The small molecule below binds the protein below.
Small molecule (SMILES): CC(=O)N[C@@H]1[C@@H](O)[C@H](O)[C@@H](CO)O[C@H]1O

Binding-site contacts:
Ligand atom O5 contacts residue LYS555 of chain 1.J at 4.4 Å.
Ligand atom C2 contacts residue ASN279 of chain 1.P at 2.5 Å.
Ligand atom O5 contacts residue ASN279 of chain 1.P at 2.4 Å (h-bond).
Ligand atom C3 contacts residue ASN279 of chain 1.P at 3.8 Å.
Ligand atom C1 contacts residue ASN279 of chain 1.P at 1.4 Å.
Ligand atom O7 contacts residue ASN279 of chain 1.P at 3.4 Å (h-bond).
Ligand atom C4 contacts residue ASN279 of chain 1.P at 4.2 Å.
Ligand atom C8 contacts residue ASN279 of chain 1.P at 3.9 Å.
Ligand atom C8 contacts residue ASN277 of chain 1.P at 3.7 Å.
Ligand atom N2 contacts residue ASN279 of chain 1.P at 2.9 Å (h-bond).
Ligand atom C7 contacts residue ASN279 of chain 1.P at 3.1 Å.
Ligand atom C5 contacts residue ASN279 of chain 1.P at 3.6 Å.

Sequence of chain 1.J:
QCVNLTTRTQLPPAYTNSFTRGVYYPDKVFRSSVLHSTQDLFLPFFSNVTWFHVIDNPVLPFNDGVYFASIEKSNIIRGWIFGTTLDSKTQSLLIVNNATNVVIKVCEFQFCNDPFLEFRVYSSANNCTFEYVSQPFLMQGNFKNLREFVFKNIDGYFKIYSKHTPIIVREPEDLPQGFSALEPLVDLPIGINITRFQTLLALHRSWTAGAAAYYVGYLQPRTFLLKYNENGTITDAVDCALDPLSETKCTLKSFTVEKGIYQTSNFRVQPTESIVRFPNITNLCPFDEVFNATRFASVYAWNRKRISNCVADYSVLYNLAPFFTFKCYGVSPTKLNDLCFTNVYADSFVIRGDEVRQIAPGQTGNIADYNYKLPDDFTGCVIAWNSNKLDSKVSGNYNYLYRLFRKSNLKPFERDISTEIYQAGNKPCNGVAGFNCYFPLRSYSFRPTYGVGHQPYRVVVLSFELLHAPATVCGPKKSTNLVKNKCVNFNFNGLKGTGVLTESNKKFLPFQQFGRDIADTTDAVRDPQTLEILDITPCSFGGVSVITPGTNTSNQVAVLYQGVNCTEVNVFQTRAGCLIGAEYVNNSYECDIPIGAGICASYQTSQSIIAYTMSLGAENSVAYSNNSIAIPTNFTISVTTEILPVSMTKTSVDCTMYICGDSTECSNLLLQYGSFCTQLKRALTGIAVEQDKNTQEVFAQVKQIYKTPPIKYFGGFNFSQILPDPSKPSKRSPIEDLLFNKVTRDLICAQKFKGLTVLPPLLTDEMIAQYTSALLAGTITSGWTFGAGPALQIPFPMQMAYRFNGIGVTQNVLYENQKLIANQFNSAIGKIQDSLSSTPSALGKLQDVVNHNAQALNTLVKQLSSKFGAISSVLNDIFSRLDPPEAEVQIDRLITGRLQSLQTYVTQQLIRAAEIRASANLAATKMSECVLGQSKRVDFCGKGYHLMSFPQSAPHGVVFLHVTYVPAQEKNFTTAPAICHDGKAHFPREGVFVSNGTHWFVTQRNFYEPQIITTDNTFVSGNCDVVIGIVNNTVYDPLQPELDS

Sequence of chain 1.P:
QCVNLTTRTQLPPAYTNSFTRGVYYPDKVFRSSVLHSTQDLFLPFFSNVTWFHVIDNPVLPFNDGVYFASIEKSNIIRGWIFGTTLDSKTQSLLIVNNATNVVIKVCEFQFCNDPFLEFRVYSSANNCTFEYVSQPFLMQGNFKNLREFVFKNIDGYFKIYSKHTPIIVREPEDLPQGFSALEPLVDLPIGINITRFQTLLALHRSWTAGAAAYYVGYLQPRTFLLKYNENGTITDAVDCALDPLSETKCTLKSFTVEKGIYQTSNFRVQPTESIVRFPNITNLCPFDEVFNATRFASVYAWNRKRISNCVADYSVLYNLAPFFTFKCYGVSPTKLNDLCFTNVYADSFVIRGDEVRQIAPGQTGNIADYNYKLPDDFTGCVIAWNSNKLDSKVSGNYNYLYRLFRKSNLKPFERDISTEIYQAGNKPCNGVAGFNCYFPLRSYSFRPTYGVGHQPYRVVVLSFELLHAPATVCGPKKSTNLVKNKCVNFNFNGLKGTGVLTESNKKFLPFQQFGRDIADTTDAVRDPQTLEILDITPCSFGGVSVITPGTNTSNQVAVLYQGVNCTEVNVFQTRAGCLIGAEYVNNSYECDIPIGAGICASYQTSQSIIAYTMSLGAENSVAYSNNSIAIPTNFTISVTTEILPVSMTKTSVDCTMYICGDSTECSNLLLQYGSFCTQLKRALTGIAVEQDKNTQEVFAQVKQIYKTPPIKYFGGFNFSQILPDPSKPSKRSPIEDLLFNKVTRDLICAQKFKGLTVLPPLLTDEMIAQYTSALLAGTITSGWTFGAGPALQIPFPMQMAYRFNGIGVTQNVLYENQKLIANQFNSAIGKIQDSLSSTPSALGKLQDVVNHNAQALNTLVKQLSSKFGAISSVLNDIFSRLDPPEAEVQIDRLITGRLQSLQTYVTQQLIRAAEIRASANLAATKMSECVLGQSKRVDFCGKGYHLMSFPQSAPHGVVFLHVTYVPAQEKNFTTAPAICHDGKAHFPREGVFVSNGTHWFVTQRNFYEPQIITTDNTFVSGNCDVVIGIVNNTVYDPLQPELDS